Binding-site contacts:
Ligand atom CD contacts residue ARG437 of chain 1.M at 3.3 Å.
Ligand atom OXT contacts residue LYS430 of chain 1.M at 3.6 Å.
Ligand atom NH1 contacts residue ILE391 of chain 1.M at 3.3 Å.
Ligand atom O contacts residue HIS476 of chain 1.M at 3.0 Å (h-bond).
Ligand atom O contacts residue ARG437 of chain 1.M at 3.5 Å.
Ligand atom O contacts residue LYS430 of chain 1.M at 3.4 Å.
Ligand atom O contacts residue TYR515 of chain 1.M at 3.2 Å.
Ligand atom CA contacts residue HIS476 of chain 1.M at 3.6 Å.
Ligand atom CG contacts residue ASN434 of chain 1.M at 3.4 Å.
Ligand atom CG contacts residue TYR345 of chain 1.M at 3.4 Å (hydrophobic).
Ligand atom C contacts residue LYS430 of chain 1.M at 3.5 Å.
Ligand atom N contacts residue HIS476 of chain 1.M at 3.6 Å (h-bond).
Ligand atom C contacts residue TYR345 of chain 1.M at 3.4 Å (hydrophobic).
Ligand atom NE contacts residue GLN440 of chain 1.M at 3.5 Å (h-bond).
Ligand atom C contacts residue TYR345 of chain 1.M at 3.4 Å (hydrophobic).
Ligand atom O contacts residue SER479 of chain 1.M at 2.3 Å (h-bond).
Ligand atom O contacts residue TYR338 of chain 1.M at 2.3 Å (h-bond).
Ligand atom NH2 contacts residue SER441 of chain 1.M at 2.9 Å (h-bond).
Ligand atom O contacts residue TYR345 of chain 1.M at 3.0 Å (h-bond).
Ligand atom C contacts residue ARG380 of chain 1.M at 3.6 Å.
Ligand atom CZ contacts residue SER441 of chain 1.M at 3.2 Å.
Ligand atom C contacts residue TYR338 of chain 1.M at 3.5 Å (hydrophobic).
Ligand atom O contacts residue ARG380 of chain 1.M at 2.7 Å (salt-bridge).
Ligand atom OD1 contacts residue TYR515 of chain 1.M at 3.3 Å.
Ligand atom CB contacts residue HIS476 of chain 1.M at 3.6 Å.
Ligand atom NH1 contacts residue SER441 of chain 1.M at 3.1 Å (h-bond).
Ligand atom N contacts residue ARG437 of chain 1.M at 3.0 Å (salt-bridge).
Ligand atom CE contacts residue TYR468 of chain 1.M at 3.3 Å (hydrophobic).
Ligand atom CA contacts residue ARG437 of chain 1.M at 3.2 Å.
Ligand atom NH2 contacts residue GLN440 of chain 1.M at 3.3 Å.
Ligand atom NZ contacts residue TYR510 of chain 1.M at 3.4 Å (h-bond).
Ligand atom N contacts residue TYR345 of chain 1.M at 3.4 Å.
Ligand atom O contacts residue TYR345 of chain 1.M at 3.1 Å (h-bond).
Ligand atom C contacts residue SER479 of chain 1.M at 3.5 Å.
Ligand atom CD2 contacts residue TYR515 of chain 1.M at 3.6 Å (hydrophobic).
Ligand atom C contacts residue HIS476 of chain 1.M at 3.2 Å.
Ligand atom O contacts residue HIS476 of chain 1.M at 3.0 Å.
Ligand atom CD contacts residue ASN434 of chain 1.M at 3.2 Å.
Ligand atom O contacts residue LEU472 of chain 1.M at 3.3 Å.
Ligand atom NZ contacts residue TYR468 of chain 1.M at 3.2 Å (h-bond).

The protein below binds the small molecule below.
Small molecule (SMILES): CC(C)C[C@H](N)C(=O)N[C@H](C(=O)N[C@@H](CCCN=C(N)N)C(=O)N[C@@H](CC(N)=O)C(=O)N[C@@H](CCCCN)C(=O)NCC(=O)N1CCC[C@H]1C(=O)O)[C@@H](C)O

Sequence of chain 1.M:
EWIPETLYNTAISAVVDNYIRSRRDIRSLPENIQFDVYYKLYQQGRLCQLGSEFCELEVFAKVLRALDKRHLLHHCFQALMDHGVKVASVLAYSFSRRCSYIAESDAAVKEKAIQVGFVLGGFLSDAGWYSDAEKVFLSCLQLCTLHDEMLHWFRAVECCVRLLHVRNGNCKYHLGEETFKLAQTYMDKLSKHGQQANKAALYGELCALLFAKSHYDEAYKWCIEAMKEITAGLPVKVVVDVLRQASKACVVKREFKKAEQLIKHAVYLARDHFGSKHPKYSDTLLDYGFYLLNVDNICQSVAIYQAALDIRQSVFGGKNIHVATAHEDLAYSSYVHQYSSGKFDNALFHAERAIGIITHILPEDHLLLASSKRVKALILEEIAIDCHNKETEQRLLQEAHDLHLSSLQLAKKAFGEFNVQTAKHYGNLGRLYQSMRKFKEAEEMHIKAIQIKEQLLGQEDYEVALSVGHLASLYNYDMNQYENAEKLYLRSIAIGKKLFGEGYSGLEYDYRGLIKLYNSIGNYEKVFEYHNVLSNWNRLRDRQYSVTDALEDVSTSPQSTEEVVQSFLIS